Sequence of chain 1.A:
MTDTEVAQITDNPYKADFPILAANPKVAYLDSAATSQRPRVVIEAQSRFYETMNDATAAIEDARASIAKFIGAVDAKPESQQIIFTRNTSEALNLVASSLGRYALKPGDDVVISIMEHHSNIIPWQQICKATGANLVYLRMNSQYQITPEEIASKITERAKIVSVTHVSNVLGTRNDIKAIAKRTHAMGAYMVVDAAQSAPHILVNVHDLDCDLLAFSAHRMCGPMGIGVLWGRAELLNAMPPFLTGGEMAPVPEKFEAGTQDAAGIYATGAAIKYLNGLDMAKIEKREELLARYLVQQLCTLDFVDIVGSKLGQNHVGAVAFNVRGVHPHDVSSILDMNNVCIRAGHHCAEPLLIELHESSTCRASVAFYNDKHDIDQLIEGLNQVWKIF

Sequence of chain 2.A:
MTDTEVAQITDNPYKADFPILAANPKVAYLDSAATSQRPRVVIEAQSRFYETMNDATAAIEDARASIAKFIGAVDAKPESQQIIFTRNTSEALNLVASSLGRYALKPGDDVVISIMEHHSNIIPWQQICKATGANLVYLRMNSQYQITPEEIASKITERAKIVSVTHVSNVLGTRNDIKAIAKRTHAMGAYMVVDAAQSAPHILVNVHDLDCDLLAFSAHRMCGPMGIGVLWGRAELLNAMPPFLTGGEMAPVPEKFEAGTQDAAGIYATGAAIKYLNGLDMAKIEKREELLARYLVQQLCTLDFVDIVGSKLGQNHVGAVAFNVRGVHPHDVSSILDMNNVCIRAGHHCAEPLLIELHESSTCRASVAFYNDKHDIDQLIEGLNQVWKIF

A protein and the small-molecule ligand that binds it are described below.
Small molecule (SMILES): Cc1ncc(COP(=O)(O)O)c(CNCC(=O)O)c1O

Binding-site contacts:
Ligand atom OP4 contacts residue ARG253 of chain 2.A at 3.2 Å (salt-bridge).
Ligand atom OP2 contacts residue HIS252 of chain 2.A at 3.3 Å (h-bond).
Ligand atom P contacts residue ARG253 of chain 2.A at 3.2 Å.
Ligand atom C5A contacts residue SER122 of chain 2.A at 3.8 Å.
Ligand atom C4A contacts residue ARG253 of chain 2.A at 2.7 Å.
Ligand atom C6 contacts residue THR121 of chain 2.A at 3.5 Å.
Ligand atom O contacts residue ALA52 of chain 2.A at 3.3 Å.
Ligand atom C contacts residue ALA51 of chain 2.A at 3.7 Å (hydrophobic).
Ligand atom OP2 contacts residue THR121 of chain 2.A at 3.4 Å (h-bond).
Ligand atom C2A contacts residue VAL200 of chain 2.A at 3.8 Å (hydrophobic).
Ligand atom OXT contacts residue ARG408 of chain 2.A at 2.8 Å (salt-bridge).
Ligand atom C5A contacts residue HIS150 of chain 2.A at 3.6 Å.
Ligand atom C6 contacts residue ASP227 of chain 2.A at 3.3 Å.
Ligand atom C4A contacts residue HIS150 of chain 2.A at 3.5 Å.
Ligand atom OP1 contacts residue ARG253 of chain 2.A at 3.4 Å (salt-bridge).
Ligand atom C5 contacts residue HIS150 of chain 2.A at 3.7 Å.
Ligand atom O contacts residue ARG408 of chain 2.A at 3.4 Å (salt-bridge).
Ligand atom OP2 contacts residue ARG253 of chain 2.A at 2.8 Å (salt-bridge).
Ligand atom OP1 contacts residue THR304 of chain 1.A at 3.0 Å (h-bond).
Ligand atom OP3 contacts residue SER122 of chain 2.A at 2.8 Å (h-bond).
Ligand atom N1 contacts residue ASP227 of chain 2.A at 2.4 Å (salt-bridge).
Ligand atom OP2 contacts residue ASN120 of chain 2.A at 3.2 Å.
Ligand atom OP3 contacts residue ASN120 of chain 2.A at 3.4 Å.
Ligand atom C2 contacts residue ASP227 of chain 2.A at 3.2 Å.
Ligand atom O3 contacts residue GLN230 of chain 2.A at 3.5 Å (h-bond).
Ligand atom C contacts residue ARG408 of chain 2.A at 3.7 Å.
Ligand atom OP2 contacts residue SER250 of chain 2.A at 2.5 Å (h-bond).
Ligand atom C2 contacts residue HIS150 of chain 2.A at 3.8 Å.
Ligand atom OP4 contacts residue THR121 of chain 2.A at 3.5 Å.
Ligand atom OXT contacts residue ASN202 of chain 2.A at 3.0 Å (h-bond).
Ligand atom O3 contacts residue ASN202 of chain 2.A at 3.0 Å.
Ligand atom N contacts residue ARG253 of chain 2.A at 3.0 Å (salt-bridge).
Ligand atom OP3 contacts residue GLY303 of chain 1.A at 3.6 Å.
Ligand atom C2A contacts residue ASP227 of chain 2.A at 3.3 Å.
Ligand atom OP3 contacts residue THR121 of chain 2.A at 3.4 Å (h-bond).
Ligand atom C2A contacts residue THR198 of chain 2.A at 3.6 Å.
Ligand atom O contacts residue ALA51 of chain 2.A at 3.6 Å (h-bond).
Ligand atom N contacts residue HIS150 of chain 2.A at 3.7 Å.
Ligand atom CA contacts residue ARG253 of chain 2.A at 3.0 Å.
Ligand atom C4 contacts residue HIS150 of chain 2.A at 3.4 Å.